Binding-site contacts:
Ligand atom C3 contacts residue ASN873 of chain 1.B at 3.8 Å.
Ligand atom N2 contacts residue ASN873 of chain 1.B at 2.9 Å (h-bond).
Ligand atom C1 contacts residue LEU876 of chain 1.B at 3.8 Å (hydrophobic).
Ligand atom C4 contacts residue ASN873 of chain 1.B at 4.3 Å.
Ligand atom O5 contacts residue ASN873 of chain 1.B at 2.4 Å (h-bond).
Ligand atom C6 contacts residue LEU876 of chain 1.B at 4.0 Å (hydrophobic).
Ligand atom C1 contacts residue ASN873 of chain 1.B at 1.4 Å.
Ligand atom O5 contacts residue LEU876 of chain 1.B at 3.3 Å.
Ligand atom C8 contacts residue ASN873 of chain 1.B at 3.8 Å.
Ligand atom C5 contacts residue ASN873 of chain 1.B at 3.6 Å.
Ligand atom C1 contacts residue THR875 of chain 1.B at 4.0 Å.
Ligand atom C2 contacts residue ASN873 of chain 1.B at 2.5 Å.
Ligand atom O7 contacts residue ASN873 of chain 1.B at 3.2 Å (h-bond).
Ligand atom C5 contacts residue LEU876 of chain 1.B at 3.9 Å (hydrophobic).
Ligand atom C7 contacts residue ASN873 of chain 1.B at 3.3 Å.

The protein below binds the small molecule below.
Small molecule (SMILES): CC(=O)N[C@H]1[C@H](O[C@H]2[C@H](O)[C@@H](NC(C)=O)CO[C@@H]2CO)O[C@H](CO)[C@@H](O)[C@@H]1O

Sequence of chain 1.B:
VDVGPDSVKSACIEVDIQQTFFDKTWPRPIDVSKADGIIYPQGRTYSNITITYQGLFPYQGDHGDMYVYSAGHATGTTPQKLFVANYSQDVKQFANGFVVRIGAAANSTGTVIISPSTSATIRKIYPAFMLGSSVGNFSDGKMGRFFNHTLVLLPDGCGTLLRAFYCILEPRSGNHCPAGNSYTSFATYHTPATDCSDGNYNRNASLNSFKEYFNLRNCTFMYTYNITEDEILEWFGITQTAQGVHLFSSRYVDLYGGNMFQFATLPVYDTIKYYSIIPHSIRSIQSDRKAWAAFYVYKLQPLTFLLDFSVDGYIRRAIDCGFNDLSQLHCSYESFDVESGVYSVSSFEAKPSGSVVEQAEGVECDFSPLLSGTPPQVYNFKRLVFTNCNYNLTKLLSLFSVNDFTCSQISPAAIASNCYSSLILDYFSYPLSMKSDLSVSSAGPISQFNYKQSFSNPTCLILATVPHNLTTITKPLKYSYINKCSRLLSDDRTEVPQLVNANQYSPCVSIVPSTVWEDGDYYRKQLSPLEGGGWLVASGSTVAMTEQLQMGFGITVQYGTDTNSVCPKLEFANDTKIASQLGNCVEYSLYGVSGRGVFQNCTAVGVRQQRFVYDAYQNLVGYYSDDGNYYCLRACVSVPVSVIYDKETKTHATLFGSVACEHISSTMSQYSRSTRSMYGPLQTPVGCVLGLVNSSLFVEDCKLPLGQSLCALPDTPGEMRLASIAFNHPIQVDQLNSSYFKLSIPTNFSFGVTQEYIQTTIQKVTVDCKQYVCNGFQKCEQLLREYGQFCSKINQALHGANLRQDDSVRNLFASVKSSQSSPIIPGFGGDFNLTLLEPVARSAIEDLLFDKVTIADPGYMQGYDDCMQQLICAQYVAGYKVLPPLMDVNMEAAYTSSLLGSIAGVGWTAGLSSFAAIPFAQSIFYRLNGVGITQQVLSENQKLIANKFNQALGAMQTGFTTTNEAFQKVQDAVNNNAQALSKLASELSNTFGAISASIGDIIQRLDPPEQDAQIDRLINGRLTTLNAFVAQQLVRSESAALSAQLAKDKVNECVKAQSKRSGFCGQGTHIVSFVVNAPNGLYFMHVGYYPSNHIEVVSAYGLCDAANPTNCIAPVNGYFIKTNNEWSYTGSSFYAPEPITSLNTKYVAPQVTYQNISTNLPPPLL